Sequence of chain 1.B:
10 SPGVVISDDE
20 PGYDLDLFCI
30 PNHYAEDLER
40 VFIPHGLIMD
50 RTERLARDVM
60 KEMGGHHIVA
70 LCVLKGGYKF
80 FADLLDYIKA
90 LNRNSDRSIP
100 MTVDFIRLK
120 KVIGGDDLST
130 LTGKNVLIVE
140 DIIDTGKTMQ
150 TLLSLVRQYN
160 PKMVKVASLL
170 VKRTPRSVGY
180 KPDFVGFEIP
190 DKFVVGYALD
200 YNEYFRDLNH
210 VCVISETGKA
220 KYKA

Binding-site contacts:
Ligand atom C6 contacts residue LYS171 of chain 1.B at 3.5 Å.
Ligand atom O6 contacts residue PHE192 of chain 1.B at 3.2 Å.
Ligand atom OAG contacts residue GLY145 of chain 1.B at 2.9 Å (h-bond).
Ligand atom PBA contacts residue GLY145 of chain 1.B at 3.7 Å.
Ligand atom PAZ contacts residue MG1 of chain 1.L at 3.4 Å.
Ligand atom OAG contacts residue ASP143 of chain 1.B at 2.9 Å (salt-bridge).
Ligand atom O6 contacts residue LYS171 of chain 1.B at 2.7 Å (salt-bridge).
Ligand atom OAE contacts residue MG1 of chain 1.L at 2.0 Å.
Ligand atom C4 contacts residue PHE192 of chain 1.B at 3.6 Å (hydrophobic).
Ligand atom PAZ contacts residue SO41 of chain 1.K at 3.6 Å.
Ligand atom N3 contacts residue PHE192 of chain 1.B at 3.5 Å.
Ligand atom N2 contacts residue ASP199 of chain 1.B at 2.9 Å (salt-bridge).
Ligand atom C5 contacts residue PHE192 of chain 1.B at 3.6 Å (hydrophobic).
Ligand atom PBA contacts residue THR147 of chain 1.B at 3.8 Å.
Ligand atom N2 contacts residue PHE192 of chain 1.B at 3.4 Å.
Ligand atom CAM contacts residue THR147 of chain 1.B at 3.8 Å.
Ligand atom C5 contacts residue LYS171 of chain 1.B at 3.4 Å.
Ligand atom O6 contacts residue VAL193 of chain 1.B at 2.8 Å (h-bond).
Ligand atom C2 contacts residue PHE192 of chain 1.B at 3.2 Å (hydrophobic).
Ligand atom OAD contacts residue GLY145 of chain 1.B at 3.8 Å.
Ligand atom C6 contacts residue PHE192 of chain 1.B at 3.5 Å (hydrophobic).
Ligand atom C2 contacts residue VAL193 of chain 1.B at 3.5 Å (hydrophobic).
Ligand atom OAH contacts residue THR144 of chain 1.B at 3.1 Å (h-bond).
Ligand atom C8 contacts residue ASP143 of chain 1.B at 3.2 Å.
Ligand atom O6 contacts residue LYS191 of chain 1.B at 3.2 Å (salt-bridge).
Ligand atom N7 contacts residue LYS171 of chain 1.B at 2.7 Å (salt-bridge).
Ligand atom OAE contacts residue SO41 of chain 1.K at 3.1 Å (h-bond).
Ligand atom OAD contacts residue ASP143 of chain 1.B at 3.3 Å.
Ligand atom OAG contacts residue THR144 of chain 1.B at 3.2 Å (h-bond).
Ligand atom N2 contacts residue VAL193 of chain 1.B at 3.3 Å (h-bond).
Ligand atom PBA contacts residue THR144 of chain 1.B at 3.2 Å.
Ligand atom OAH contacts residue THR147 of chain 1.B at 2.7 Å (h-bond).
Ligand atom N1 contacts residue VAL193 of chain 1.B at 2.7 Å (h-bond).
Ligand atom C6 contacts residue VAL193 of chain 1.B at 3.6 Å (hydrophobic).
Ligand atom CAL contacts residue SO41 of chain 1.K at 2.9 Å.
Ligand atom N1 contacts residue PHE192 of chain 1.B at 3.5 Å.
Ligand atom OAD contacts residue THR144 of chain 1.B at 2.5 Å (h-bond).
Ligand atom OAS contacts residue ASP143 of chain 1.B at 3.6 Å.
Ligand atom N7 contacts residue ASP143 of chain 1.B at 3.8 Å.
Ligand atom OAH contacts residue LYS146 of chain 1.B at 3.6 Å (salt-bridge).

This small molecule binds to this protein.
Small molecule (SMILES): Nc1nc(=O)c2ncn(CC(COCP(=O)(O)O)COCP(=O)(O)O)c2[nH]1